Binding-site contacts:
Ligand atom C5A contacts residue VAL122 of chain 31.A at 3.9 Å (hydrophobic).
Ligand atom C31 contacts residue ALA150 of chain 31.A at 3.5 Å (hydrophobic).
Ligand atom N3A contacts residue ASN219 of chain 31.A at 3.4 Å (h-bond).
Ligand atom C5C contacts residue TYR128 of chain 31.A at 3.7 Å (hydrophobic).
Ligand atom N2 contacts residue PRO174 of chain 31.A at 3.7 Å.
Ligand atom C31 contacts residue PRO174 of chain 31.A at 3.3 Å (hydrophobic).
Ligand atom O1 contacts residue PHE186 of chain 31.A at 3.8 Å.
Ligand atom C4A contacts residue ASN198 of chain 31.A at 3.9 Å.
Ligand atom C5 contacts residue TYR152 of chain 31.A at 3.6 Å (hydrophobic).
Ligand atom O1A contacts residue VAL122 of chain 31.A at 4.0 Å.
Ligand atom C4B contacts residue LEU106 of chain 31.A at 3.7 Å (hydrophobic).
Ligand atom CL1 contacts residue ILE104 of chain 31.A at 3.6 Å.
Ligand atom C3C contacts residue TYR128 of chain 31.A at 3.6 Å (hydrophobic).
Ligand atom O1 contacts residue ALA24 of chain 31.C at 3.4 Å.
Ligand atom C31 contacts residue SER175 of chain 31.A at 3.5 Å.
Ligand atom C4C contacts residue TYR152 of chain 31.A at 3.9 Å (hydrophobic).
Ligand atom C5A contacts residue CYS199 of chain 31.A at 3.9 Å (hydrophobic).
Ligand atom O1B contacts residue MET221 of chain 31.A at 3.8 Å.
Ligand atom CL1 contacts residue ASN105 of chain 31.A at 3.3 Å.
Ligand atom CM1 contacts residue CYS199 of chain 31.A at 3.8 Å (hydrophobic).
Ligand atom C3B contacts residue TYR197 of chain 31.A at 3.3 Å (hydrophobic).
Ligand atom C5 contacts residue PHE186 of chain 31.A at 3.7 Å (hydrophobic).
Ligand atom O1 contacts residue VAL188 of chain 31.A at 3.8 Å.
Ligand atom C6C contacts residue VAL191 of chain 31.A at 3.3 Å (hydrophobic).
Ligand atom CL1 contacts residue MET221 of chain 31.A at 3.8 Å.
Ligand atom N2 contacts residue PHE186 of chain 31.A at 4.0 Å.
Ligand atom C3 contacts residue PHE186 of chain 31.A at 3.9 Å (hydrophobic).
Ligand atom C7C contacts residue TYR128 of chain 31.A at 3.5 Å (hydrophobic).
Ligand atom C4 contacts residue TYR152 of chain 31.A at 3.7 Å (hydrophobic).
Ligand atom C3C contacts residue VAL188 of chain 31.A at 3.3 Å (hydrophobic).
Ligand atom C31 contacts residue VAL176 of chain 31.A at 3.3 Å (hydrophobic).
Ligand atom C5C contacts residue ILE104 of chain 31.A at 4.0 Å (hydrophobic).
Ligand atom C2C contacts residue VAL188 of chain 31.A at 2.8 Å (hydrophobic).
Ligand atom C3B contacts residue LEU106 of chain 31.A at 3.8 Å (hydrophobic).
Ligand atom N2 contacts residue ALA24 of chain 31.C at 3.1 Å.
Ligand atom O1 contacts residue TYR152 of chain 31.A at 3.9 Å.
Ligand atom C1C contacts residue TYR152 of chain 31.A at 3.9 Å (hydrophobic).
Ligand atom C4 contacts residue PHE186 of chain 31.A at 3.7 Å (hydrophobic).
Ligand atom C2B contacts residue TYR197 of chain 31.A at 3.3 Å (hydrophobic).
Ligand atom C3 contacts residue PRO174 of chain 31.A at 3.7 Å (hydrophobic).

A small-molecule ligand and the protein it binds are described below.
Small molecule (SMILES): Cc1cc(CCCCCCCOc2ccc(C3=N[C@@H](C)CO3)cc2Cl)on1

Sequence of chain 31.C:
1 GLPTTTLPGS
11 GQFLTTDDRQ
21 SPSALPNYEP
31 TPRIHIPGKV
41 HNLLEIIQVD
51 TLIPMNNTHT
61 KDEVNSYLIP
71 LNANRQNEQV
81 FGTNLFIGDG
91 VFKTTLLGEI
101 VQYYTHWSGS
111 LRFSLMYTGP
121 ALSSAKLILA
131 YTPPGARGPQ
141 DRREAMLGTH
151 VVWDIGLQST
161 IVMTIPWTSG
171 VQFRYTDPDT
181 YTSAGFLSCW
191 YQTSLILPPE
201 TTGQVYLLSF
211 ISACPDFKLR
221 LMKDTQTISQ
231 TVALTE

Sequence of chain 31.A:
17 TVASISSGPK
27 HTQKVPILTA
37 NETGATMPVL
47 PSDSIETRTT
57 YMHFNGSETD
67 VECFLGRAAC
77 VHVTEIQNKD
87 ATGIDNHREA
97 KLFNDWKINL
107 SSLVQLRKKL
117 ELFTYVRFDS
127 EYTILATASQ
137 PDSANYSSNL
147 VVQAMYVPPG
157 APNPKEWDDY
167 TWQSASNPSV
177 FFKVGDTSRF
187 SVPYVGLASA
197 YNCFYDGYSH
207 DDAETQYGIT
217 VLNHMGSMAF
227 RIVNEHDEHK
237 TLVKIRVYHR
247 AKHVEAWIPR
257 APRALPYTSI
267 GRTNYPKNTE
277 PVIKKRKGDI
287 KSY

Sequence of chain 32.C:
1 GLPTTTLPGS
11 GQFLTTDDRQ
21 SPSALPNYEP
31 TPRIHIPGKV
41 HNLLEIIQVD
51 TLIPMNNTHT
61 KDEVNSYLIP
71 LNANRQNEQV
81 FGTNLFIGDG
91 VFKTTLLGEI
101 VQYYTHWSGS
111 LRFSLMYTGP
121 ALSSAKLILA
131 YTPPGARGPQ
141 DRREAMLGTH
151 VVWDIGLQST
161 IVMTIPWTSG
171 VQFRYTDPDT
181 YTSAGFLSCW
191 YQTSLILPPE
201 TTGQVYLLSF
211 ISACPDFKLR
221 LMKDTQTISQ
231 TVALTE